Binding-site contacts:
Ligand atom O7 contacts residue PHE120 of chain 1.A at 3.9 Å.
Ligand atom C8 contacts residue GLU119 of chain 1.A at 4.0 Å.
Ligand atom C5 contacts residue ASN81 of chain 1.A at 3.6 Å.
Ligand atom C6 contacts residue GLN80 of chain 1.A at 4.4 Å.
Ligand atom C6 contacts residue ASN81 of chain 1.A at 4.5 Å.
Ligand atom O7 contacts residue GLU119 of chain 1.A at 3.0 Å.
Ligand atom O3 contacts residue PHE120 of chain 1.A at 4.2 Å.
Ligand atom C1 contacts residue ASN81 of chain 1.A at 1.4 Å.
Ligand atom O7 contacts residue ASN81 of chain 1.A at 3.0 Å (h-bond).
Ligand atom C1 contacts residue PHE120 of chain 1.A at 4.3 Å (hydrophobic).
Ligand atom C7 contacts residue ASN81 of chain 1.A at 2.7 Å.
Ligand atom O6 contacts residue GLN80 of chain 1.A at 4.4 Å.
Ligand atom C8 contacts residue ASN81 of chain 1.A at 3.2 Å.
Ligand atom C4 contacts residue ASN81 of chain 1.A at 4.2 Å.
Ligand atom C3 contacts residue PHE120 of chain 1.A at 4.3 Å (hydrophobic).
Ligand atom C7 contacts residue GLU119 of chain 1.A at 4.0 Å.
Ligand atom C2 contacts residue PHE120 of chain 1.A at 3.5 Å (hydrophobic).
Ligand atom O5 contacts residue PHE120 of chain 1.A at 4.5 Å.
Ligand atom N2 contacts residue ASN81 of chain 1.A at 3.0 Å (h-bond).
Ligand atom C2 contacts residue ASN81 of chain 1.A at 2.5 Å.
Ligand atom C3 contacts residue ASN81 of chain 1.A at 3.8 Å.
Ligand atom O5 contacts residue ASN81 of chain 1.A at 2.3 Å (h-bond).
Ligand atom N2 contacts residue PHE120 of chain 1.A at 4.2 Å.

The protein below binds the small molecule below.
Small molecule (SMILES): CC(=O)N[C@H]1[C@H](O[C@H]2[C@H](O)[C@@H](NC(C)=O)CO[C@@H]2CO)O[C@H](CO)[C@@H](O)[C@@H]1O

Sequence of chain 1.A:
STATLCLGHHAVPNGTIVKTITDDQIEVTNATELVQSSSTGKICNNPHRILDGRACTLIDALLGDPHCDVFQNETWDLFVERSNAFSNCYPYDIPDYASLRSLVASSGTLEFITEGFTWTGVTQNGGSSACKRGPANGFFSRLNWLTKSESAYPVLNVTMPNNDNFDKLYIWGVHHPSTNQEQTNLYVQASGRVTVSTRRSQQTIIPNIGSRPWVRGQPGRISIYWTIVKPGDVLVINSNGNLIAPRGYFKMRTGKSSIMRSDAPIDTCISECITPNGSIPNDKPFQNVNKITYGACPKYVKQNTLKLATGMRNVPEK